This small molecule binds to this protein.
Small molecule (SMILES): CC[C@H](C)[C@H](NC(=O)[C@@H](NC(=O)[C@@H]1CCCN1C(=O)[C@H](CCCN=C(N)N)NC(=O)[C@H](CCCN=C(N)N)NC(=O)[C@@H]1CCCN1)C(C)C)C(=O)N[C@@H](CCSC)C(=O)N[C@@H](CCCN=C(N)N)C(N)=O

Binding-site contacts:
Ligand atom CZ contacts residue GLU14 of chain 1.A at 3.8 Å.
Ligand atom N contacts residue THR49 of chain 1.A at 3.1 Å (h-bond).
Ligand atom CB contacts residue VAL37 of chain 1.A at 3.7 Å (hydrophobic).
Ligand atom CG contacts residue THR49 of chain 1.A at 3.6 Å.
Ligand atom CB contacts residue MET16 of chain 1.A at 3.8 Å (hydrophobic).
Ligand atom CZ contacts residue THR49 of chain 1.A at 3.7 Å.
Ligand atom CZ contacts residue GLU42 of chain 1.A at 3.8 Å.
Ligand atom O contacts residue SER39 of chain 1.A at 2.8 Å (h-bond).
Ligand atom CD contacts residue THR49 of chain 1.A at 3.7 Å.
Ligand atom NH2 contacts residue GLU42 of chain 1.A at 2.5 Å.
Ligand atom CA contacts residue SER39 of chain 1.A at 3.5 Å.
Ligand atom CA contacts residue THR49 of chain 1.A at 3.6 Å.
Ligand atom CB contacts residue GLU14 of chain 1.A at 3.8 Å.
Ligand atom NH1 contacts residue HIS153 of chain 1.A at 3.3 Å.
Ligand atom N contacts residue SER39 of chain 1.A at 3.1 Å (h-bond).
Ligand atom CB contacts residue GLN45 of chain 1.A at 3.5 Å.
Ligand atom O contacts residue THR49 of chain 1.A at 2.9 Å (h-bond).
Ligand atom CE contacts residue MET81 of chain 1.A at 3.4 Å (hydrophobic).
Ligand atom CE contacts residue GLY80 of chain 1.A at 3.4 Å.
Ligand atom CD contacts residue ASN70 of chain 1.A at 3.5 Å.
Ligand atom NH1 contacts residue ALA41 of chain 1.A at 3.6 Å.
Ligand atom O contacts residue THR15 of chain 1.A at 3.2 Å.
Ligand atom O contacts residue PHE38 of chain 1.A at 3.4 Å.
Ligand atom CZ contacts residue ALA41 of chain 1.A at 3.8 Å (hydrophobic).
Ligand atom NH1 contacts residue THR49 of chain 1.A at 3.5 Å.
Ligand atom CB contacts residue ALA47 of chain 1.A at 3.6 Å (hydrophobic).
Ligand atom CB contacts residue PHE38 of chain 1.A at 3.5 Å (hydrophobic).
Ligand atom CD contacts residue THR49 of chain 1.A at 3.0 Å.
Ligand atom CB contacts residue SER39 of chain 1.A at 3.8 Å.
Ligand atom CB contacts residue THR49 of chain 1.A at 3.4 Å.
Ligand atom O contacts residue MET16 of chain 1.A at 3.0 Å (h-bond).
Ligand atom C contacts residue THR49 of chain 1.A at 3.6 Å.
Ligand atom CD1 contacts residue THR21 of chain 1.A at 3.7 Å.
Ligand atom CB contacts residue THR15 of chain 1.A at 3.7 Å.
Ligand atom CG2 contacts residue ALA41 of chain 1.A at 3.4 Å (hydrophobic).
Ligand atom CD contacts residue GLU14 of chain 1.A at 3.7 Å.
Ligand atom O contacts residue VAL48 of chain 1.A at 3.5 Å.
Ligand atom O contacts residue THR49 of chain 1.A at 3.0 Å (h-bond).
Ligand atom NE contacts residue GLU14 of chain 1.A at 2.9 Å (salt-bridge).
Ligand atom CD contacts residue GLU14 of chain 1.A at 3.5 Å.

Sequence of chain 1.A:
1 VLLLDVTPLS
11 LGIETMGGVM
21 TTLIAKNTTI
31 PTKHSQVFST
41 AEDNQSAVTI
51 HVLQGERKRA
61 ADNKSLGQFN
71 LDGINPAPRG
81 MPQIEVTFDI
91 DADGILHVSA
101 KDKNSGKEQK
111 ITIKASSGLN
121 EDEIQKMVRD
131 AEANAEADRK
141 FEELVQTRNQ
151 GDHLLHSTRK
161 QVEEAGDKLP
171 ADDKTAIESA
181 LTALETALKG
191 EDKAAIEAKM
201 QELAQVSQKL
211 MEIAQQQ